Sequence of chain 1.D:
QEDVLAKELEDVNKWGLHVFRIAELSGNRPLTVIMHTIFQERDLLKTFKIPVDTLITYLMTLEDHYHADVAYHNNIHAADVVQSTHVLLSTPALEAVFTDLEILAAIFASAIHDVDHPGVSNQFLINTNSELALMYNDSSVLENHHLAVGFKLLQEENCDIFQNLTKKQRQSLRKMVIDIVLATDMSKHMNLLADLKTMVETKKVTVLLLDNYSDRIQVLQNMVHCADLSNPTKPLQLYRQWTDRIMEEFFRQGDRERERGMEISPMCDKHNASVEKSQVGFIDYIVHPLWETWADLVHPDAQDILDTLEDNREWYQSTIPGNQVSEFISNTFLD

Binding-site contacts:
Ligand atom C1 contacts residue ILE260 of chain 1.D at 3.6 Å (hydrophobic).
Ligand atom C contacts residue ASN245 of chain 1.D at 3.7 Å.
Ligand atom C2 contacts residue ILE260 of chain 1.D at 3.6 Å (hydrophobic).
Ligand atom CL contacts residue ILE358 of chain 1.D at 3.7 Å.
Ligand atom C7 contacts residue HIS84 of chain 1.D at 3.7 Å.
Ligand atom N contacts residue PHE296 of chain 1.D at 3.6 Å.
Ligand atom N contacts residue GLN293 of chain 1.D at 3.3 Å (h-bond).
Ligand atom C15 contacts residue MET281 of chain 1.D at 3.9 Å (hydrophobic).
Ligand atom CL contacts residue PHE357 of chain 1.D at 3.4 Å.
Ligand atom C15 contacts residue GLN293 of chain 1.D at 3.9 Å.
Ligand atom C contacts residue THR257 of chain 1.D at 3.8 Å.
Ligand atom C9 contacts residue THR361 of chain 1.D at 3.8 Å.
Ligand atom C6 contacts residue MET197 of chain 1.D at 3.8 Å (hydrophobic).
Ligand atom C19 contacts residue LEU243 of chain 1.D at 3.7 Å (hydrophobic).
Ligand atom N contacts residue ILE260 of chain 1.D at 3.5 Å.
Ligand atom C17 contacts residue PHE357 of chain 1.D at 3.6 Å (hydrophobic).
Ligand atom C1 contacts residue ASN245 of chain 1.D at 3.5 Å.
Ligand atom C4 contacts residue PHE296 of chain 1.D at 3.5 Å (hydrophobic).
Ligand atom C16 contacts residue MET281 of chain 1.D at 3.8 Å (hydrophobic).
Ligand atom C14 contacts residue GLN293 of chain 1.D at 3.3 Å.
Ligand atom C17 contacts residue PHE296 of chain 1.D at 3.6 Å (hydrophobic).
Ligand atom C20 contacts residue PHE296 of chain 1.D at 3.8 Å (hydrophobic).
Ligand atom C contacts residue TYR253 of chain 1.D at 3.7 Å (hydrophobic).
Ligand atom N4 contacts residue PHE264 of chain 1.D at 3.5 Å.
Ligand atom C13 contacts residue PHE296 of chain 1.D at 3.9 Å (hydrophobic).
Ligand atom C19 contacts residue PHE296 of chain 1.D at 3.8 Å (hydrophobic).
Ligand atom C contacts residue GLN293 of chain 1.D at 3.7 Å.
Ligand atom C13 contacts residue GLN293 of chain 1.D at 3.7 Å.
Ligand atom N1 contacts residue PHE296 of chain 1.D at 3.4 Å.
Ligand atom C9 contacts residue PHE357 of chain 1.D at 3.9 Å (hydrophobic).
Ligand atom O contacts residue HIS84 of chain 1.D at 3.6 Å.
Ligand atom C2 contacts residue PHE296 of chain 1.D at 3.8 Å (hydrophobic).
Ligand atom C10 contacts residue PHE362 of chain 1.D at 3.9 Å (hydrophobic).
Ligand atom C18 contacts residue PHE296 of chain 1.D at 3.3 Å (hydrophobic).
Ligand atom C3 contacts residue PHE296 of chain 1.D at 3.5 Å (hydrophobic).
Ligand atom C16 contacts residue SER292 of chain 1.D at 3.8 Å.
Ligand atom N4 contacts residue SER132 of chain 1.D at 3.8 Å.
Ligand atom C1 contacts residue TRP256 of chain 1.D at 3.9 Å (hydrophobic).
Ligand atom C18 contacts residue PHE357 of chain 1.D at 3.8 Å (hydrophobic).
Ligand atom CL contacts residue PHE296 of chain 1.D at 3.6 Å.

The small molecule below binds the protein below.
Small molecule (SMILES): CCc1cc(Cc2ccc(CC(N)=O)cc2)nc(-c2cccc(Cl)c2)n1